This protein binds this small molecule.
Small molecule (SMILES): CC(=O)N[C@@H]1[C@@H](O)[C@H](O)[C@@H](CO)O[C@H]1O

Binding-site contacts:
Ligand atom O7 contacts residue ALA131 of chain 1.A at 3.8 Å.
Ligand atom C7 contacts residue ALA131 of chain 1.A at 3.5 Å (hydrophobic).
Ligand atom C1 contacts residue ASN156 of chain 1.A at 1.4 Å.
Ligand atom C7 contacts residue ASN156 of chain 1.A at 3.7 Å.
Ligand atom O7 contacts residue ALA132 of chain 1.A at 3.8 Å.
Ligand atom O5 contacts residue ASN156 of chain 1.A at 2.4 Å (h-bond).
Ligand atom C3 contacts residue ASN156 of chain 1.A at 3.8 Å.
Ligand atom C5 contacts residue ASN156 of chain 1.A at 3.6 Å.
Ligand atom O6 contacts residue ASN156 of chain 1.A at 4.5 Å.
Ligand atom C7 contacts residue ALA132 of chain 1.A at 4.4 Å (hydrophobic).
Ligand atom O7 contacts residue ASN156 of chain 1.A at 4.1 Å.
Ligand atom C2 contacts residue ASN156 of chain 1.A at 2.5 Å.
Ligand atom N2 contacts residue ASN156 of chain 1.A at 2.9 Å (h-bond).
Ligand atom C8 contacts residue ALA131 of chain 1.A at 3.3 Å (hydrophobic).
Ligand atom C4 contacts residue ASN156 of chain 1.A at 4.2 Å.
Ligand atom N2 contacts residue ALA131 of chain 1.A at 4.0 Å.
Ligand atom O6 contacts residue GLN134 of chain 1.A at 4.1 Å.

Sequence of chain 1.A:
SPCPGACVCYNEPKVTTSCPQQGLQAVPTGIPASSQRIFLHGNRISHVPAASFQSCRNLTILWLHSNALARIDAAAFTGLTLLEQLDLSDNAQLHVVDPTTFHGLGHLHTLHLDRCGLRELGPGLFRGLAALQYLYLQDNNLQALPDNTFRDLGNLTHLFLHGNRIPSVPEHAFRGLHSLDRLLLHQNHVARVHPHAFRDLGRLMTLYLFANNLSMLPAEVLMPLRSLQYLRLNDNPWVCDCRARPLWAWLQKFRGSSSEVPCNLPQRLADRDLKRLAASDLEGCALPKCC